Sequence of chain 4.D:
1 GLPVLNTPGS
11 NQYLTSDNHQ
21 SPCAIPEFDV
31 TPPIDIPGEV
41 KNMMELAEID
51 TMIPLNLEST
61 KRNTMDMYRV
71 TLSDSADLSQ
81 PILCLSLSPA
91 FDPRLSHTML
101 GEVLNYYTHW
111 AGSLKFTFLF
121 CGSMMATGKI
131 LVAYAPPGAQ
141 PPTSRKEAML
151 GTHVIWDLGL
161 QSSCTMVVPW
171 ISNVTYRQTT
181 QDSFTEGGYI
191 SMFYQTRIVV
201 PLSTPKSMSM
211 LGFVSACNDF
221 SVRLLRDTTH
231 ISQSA

Binding-site contacts:
Ligand atom C10 contacts residue TYR157 of chain 4.B at 3.6 Å (hydrophobic).
Ligand atom C8 contacts residue PHE132 of chain 4.B at 3.4 Å (hydrophobic).
Ligand atom C3 contacts residue TYR157 of chain 4.B at 3.5 Å (hydrophobic).
Ligand atom C7 contacts residue PHE132 of chain 4.B at 3.6 Å (hydrophobic).
Ligand atom O25 contacts residue TYR110 of chain 4.B at 3.0 Å.
Ligand atom C20 contacts residue PHE236 of chain 4.B at 3.2 Å (hydrophobic).
Ligand atom C13 contacts residue VAL197 of chain 4.B at 3.6 Å (hydrophobic).
Ligand atom C9 contacts residue ILE108 of chain 4.B at 3.5 Å (hydrophobic).
Ligand atom O24 contacts residue TYR110 of chain 4.B at 3.9 Å.
Ligand atom C1 contacts residue ILE155 of chain 4.B at 3.7 Å (hydrophobic).
Ligand atom C23 contacts residue TYR110 of chain 4.B at 3.3 Å (hydrophobic).
Ligand atom C11 contacts residue VAL194 of chain 4.B at 3.7 Å (hydrophobic).
Ligand atom C12 contacts residue PHE236 of chain 4.B at 3.8 Å (hydrophobic).
Ligand atom C19 contacts residue PHE236 of chain 4.B at 3.5 Å (hydrophobic).
Ligand atom C1 contacts residue PRO179 of chain 4.B at 3.9 Å (hydrophobic).
Ligand atom C11 contacts residue TYR157 of chain 4.B at 3.6 Å (hydrophobic).
Ligand atom C14 contacts residue PHE236 of chain 4.B at 3.9 Å (hydrophobic).
Ligand atom C3 contacts residue ALA24 of chain 4.D at 3.7 Å (hydrophobic).
Ligand atom C1 contacts residue ILE181 of chain 4.B at 3.4 Å (hydrophobic).
Ligand atom C4 contacts residue TYR157 of chain 4.B at 3.4 Å (hydrophobic).
Ligand atom C19 contacts residue TYR110 of chain 4.B at 3.7 Å (hydrophobic).
Ligand atom N3 contacts residue ILE192 of chain 4.B at 3.8 Å.
Ligand atom C27 contacts residue THR109 of chain 4.B at 3.5 Å.
Ligand atom C8 contacts residue ILE108 of chain 4.B at 3.8 Å (hydrophobic).
Ligand atom C20 contacts residue TYR110 of chain 4.B at 3.5 Å (hydrophobic).
Ligand atom C23 contacts residue PHE236 of chain 4.B at 3.5 Å (hydrophobic).
Ligand atom C26 contacts residue THR109 of chain 4.B at 3.7 Å.
Ligand atom N6 contacts residue VAL194 of chain 4.B at 3.7 Å.
Ligand atom N4 contacts residue LEU239 of chain 4.B at 3.8 Å.
Ligand atom C3 contacts residue PRO179 of chain 4.B at 3.7 Å (hydrophobic).
Ligand atom C9 contacts residue TYR157 of chain 4.B at 3.8 Å (hydrophobic).
Ligand atom C22 contacts residue TYR203 of chain 4.B at 3.5 Å (hydrophobic).
Ligand atom N4 contacts residue ILE192 of chain 4.B at 3.6 Å.
Ligand atom C21 contacts residue PHE236 of chain 4.B at 3.4 Å (hydrophobic).
Ligand atom C14 contacts residue VAL197 of chain 4.B at 3.6 Å (hydrophobic).
Ligand atom C4 contacts residue ALA24 of chain 4.D at 3.8 Å (hydrophobic).
Ligand atom C21 contacts residue TYR203 of chain 4.B at 3.8 Å (hydrophobic).
Ligand atom C10 contacts residue VAL194 of chain 4.B at 3.7 Å (hydrophobic).
Ligand atom C22 contacts residue PHE236 of chain 4.B at 3.9 Å (hydrophobic).
Ligand atom O24 contacts residue PHE236 of chain 4.B at 3.7 Å.

Sequence of chain 3.D:
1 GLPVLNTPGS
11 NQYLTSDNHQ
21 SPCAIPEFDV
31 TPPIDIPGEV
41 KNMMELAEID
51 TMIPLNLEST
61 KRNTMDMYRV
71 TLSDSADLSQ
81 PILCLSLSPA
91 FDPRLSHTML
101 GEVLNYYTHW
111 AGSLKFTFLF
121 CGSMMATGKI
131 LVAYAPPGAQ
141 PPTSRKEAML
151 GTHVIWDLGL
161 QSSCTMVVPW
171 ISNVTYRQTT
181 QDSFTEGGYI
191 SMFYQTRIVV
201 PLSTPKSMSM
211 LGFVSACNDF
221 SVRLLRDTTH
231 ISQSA

A small-molecule ligand and the protein it binds are described below.
Small molecule (SMILES): CCOC(=O)c1ccc(OCCCCC2CCN(c3ccc(C)nn3)CC2)cc1

Sequence of chain 4.B:
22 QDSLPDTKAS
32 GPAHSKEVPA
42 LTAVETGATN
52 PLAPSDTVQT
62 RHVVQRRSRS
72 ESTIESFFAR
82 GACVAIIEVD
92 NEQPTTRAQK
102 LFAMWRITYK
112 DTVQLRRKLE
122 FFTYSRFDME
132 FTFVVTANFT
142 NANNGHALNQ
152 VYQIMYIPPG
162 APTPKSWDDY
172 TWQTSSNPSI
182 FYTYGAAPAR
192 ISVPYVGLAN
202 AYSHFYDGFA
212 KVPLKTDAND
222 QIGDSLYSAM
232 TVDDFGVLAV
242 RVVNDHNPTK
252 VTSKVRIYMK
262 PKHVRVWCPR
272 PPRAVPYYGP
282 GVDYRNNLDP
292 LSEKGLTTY